Sequence of chain 2.A:
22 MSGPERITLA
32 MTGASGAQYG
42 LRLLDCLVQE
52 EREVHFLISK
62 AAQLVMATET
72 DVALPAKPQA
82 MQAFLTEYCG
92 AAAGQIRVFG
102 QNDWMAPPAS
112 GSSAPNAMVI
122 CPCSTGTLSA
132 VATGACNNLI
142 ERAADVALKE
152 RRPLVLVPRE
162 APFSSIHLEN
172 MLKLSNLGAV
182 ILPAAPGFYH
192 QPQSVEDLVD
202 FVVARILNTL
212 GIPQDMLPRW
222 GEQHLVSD

Binding-site contacts:
Ligand atom C1 contacts residue FNR1 of chain 8.D at 3.2 Å.
Ligand atom O1 contacts residue SER111 of chain 2.A at 2.9 Å (h-bond).
Ligand atom C4 contacts residue FNR1 of chain 8.D at 3.9 Å.
Ligand atom C4 contacts residue TRP105 of chain 2.A at 3.2 Å (hydrophobic).
Ligand atom P1 contacts residue SER111 of chain 2.A at 3.7 Å.
Ligand atom C5 contacts residue SER111 of chain 2.A at 3.6 Å.
Ligand atom O contacts residue ARG160 of chain 8.A at 3.6 Å (salt-bridge).
Ligand atom C1 contacts residue TYR190 of chain 6.A at 3.7 Å (hydrophobic).
Ligand atom O3 contacts residue TYR190 of chain 6.A at 2.7 Å (h-bond).
Ligand atom C4 contacts residue TRP221 of chain 6.A at 3.6 Å (hydrophobic).
Ligand atom P1 contacts residue ARG160 of chain 8.A at 3.9 Å.
Ligand atom O2 contacts residue ARG206 of chain 6.A at 2.9 Å (salt-bridge).
Ligand atom O contacts residue LYS150 of chain 2.A at 3.6 Å (salt-bridge).
Ligand atom P1 contacts residue TYR190 of chain 6.A at 3.8 Å.
Ligand atom O2 contacts residue SER111 of chain 2.A at 3.6 Å (h-bond).
Ligand atom O2 contacts residue GLY112 of chain 2.A at 2.7 Å (h-bond).
Ligand atom C3 contacts residue FNR1 of chain 8.D at 3.5 Å.
Ligand atom C1 contacts residue ARG143 of chain 2.A at 3.6 Å.
Ligand atom P1 contacts residue GLU161 of chain 8.A at 3.7 Å.
Ligand atom C2 contacts residue SER111 of chain 2.A at 3.7 Å.
Ligand atom C5 contacts residue TYR190 of chain 6.A at 3.8 Å (hydrophobic).
Ligand atom C3 contacts residue SER111 of chain 2.A at 3.6 Å.
Ligand atom O2 contacts residue GLU161 of chain 8.A at 3.9 Å.
Ligand atom P1 contacts residue LYS150 of chain 2.A at 3.8 Å.
Ligand atom C2 contacts residue FNR1 of chain 8.D at 3.3 Å.
Ligand atom O3 contacts residue ARG206 of chain 6.A at 2.8 Å (salt-bridge).
Ligand atom O1 contacts residue ARG143 of chain 2.A at 3.5 Å (salt-bridge).
Ligand atom C2 contacts residue ALA110 of chain 2.A at 3.5 Å (hydrophobic).
Ligand atom C2 contacts residue ARG143 of chain 2.A at 3.6 Å.
Ligand atom P1 contacts residue ARG206 of chain 6.A at 3.7 Å.
Ligand atom P1 contacts residue ARG143 of chain 2.A at 3.7 Å.
Ligand atom O contacts residue GLU161 of chain 8.A at 2.6 Å (salt-bridge).
Ligand atom O1 contacts residue GLY112 of chain 2.A at 3.9 Å.
Ligand atom O contacts residue ARG143 of chain 2.A at 2.9 Å (salt-bridge).
Ligand atom O3 contacts residue ARG160 of chain 8.A at 3.0 Å (salt-bridge).
Ligand atom P1 contacts residue GLY112 of chain 2.A at 3.9 Å.
Ligand atom O1 contacts residue TYR190 of chain 6.A at 3.8 Å.
Ligand atom O2 contacts residue LYS150 of chain 2.A at 2.8 Å (salt-bridge).
Ligand atom C5 contacts residue TRP221 of chain 6.A at 3.8 Å (hydrophobic).
Ligand atom C5 contacts residue FNR1 of chain 8.D at 3.8 Å.

Sequence of chain 8.A:
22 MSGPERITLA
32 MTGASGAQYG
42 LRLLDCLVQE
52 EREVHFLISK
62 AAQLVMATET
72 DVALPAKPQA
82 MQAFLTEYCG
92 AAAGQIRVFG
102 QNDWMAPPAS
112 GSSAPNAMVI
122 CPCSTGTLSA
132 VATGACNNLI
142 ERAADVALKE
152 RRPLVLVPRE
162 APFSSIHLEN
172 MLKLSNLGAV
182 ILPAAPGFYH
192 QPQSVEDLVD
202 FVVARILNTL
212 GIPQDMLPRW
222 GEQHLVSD

This small molecule binds to this protein.
Small molecule (SMILES): C=C(C)CCOP(=O)(O)O

Sequence of chain 6.A:
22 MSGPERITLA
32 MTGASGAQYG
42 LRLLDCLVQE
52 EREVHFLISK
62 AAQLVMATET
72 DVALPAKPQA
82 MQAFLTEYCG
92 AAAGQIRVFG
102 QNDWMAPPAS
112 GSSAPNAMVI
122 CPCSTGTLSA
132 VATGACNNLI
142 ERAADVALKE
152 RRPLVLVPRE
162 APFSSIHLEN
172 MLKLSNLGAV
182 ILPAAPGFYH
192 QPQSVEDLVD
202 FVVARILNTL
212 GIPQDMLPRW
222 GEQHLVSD